Sequence of chain 1.A:
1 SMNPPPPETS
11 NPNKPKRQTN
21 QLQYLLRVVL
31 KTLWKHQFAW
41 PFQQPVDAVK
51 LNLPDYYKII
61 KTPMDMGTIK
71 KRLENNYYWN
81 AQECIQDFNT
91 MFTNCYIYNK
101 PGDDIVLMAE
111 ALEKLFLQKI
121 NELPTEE

Binding-site contacts:
Ligand atom N8 contacts residue TYR98 of chain 1.A at 3.8 Å.
Ligand atom N5 contacts residue ASN99 of chain 1.A at 3.1 Å (h-bond).
Ligand atom C30 contacts residue PRO41 of chain 1.A at 3.9 Å (hydrophobic).
Ligand atom N13 contacts residue LEU51 of chain 1.A at 3.6 Å.
Ligand atom N13 contacts residue PRO41 of chain 1.A at 3.8 Å.
Ligand atom C29 contacts residue TRP40 of chain 1.A at 3.6 Å (hydrophobic).
Ligand atom C2 contacts residue ILE105 of chain 1.A at 3.7 Å (hydrophobic).
Ligand atom C21 contacts residue LEU51 of chain 1.A at 3.7 Å (hydrophobic).
Ligand atom C11 contacts residue PRO41 of chain 1.A at 3.6 Å (hydrophobic).
Ligand atom N6 contacts residue ILE105 of chain 1.A at 3.0 Å.
Ligand atom C7 contacts residue ASN99 of chain 1.A at 4.0 Å.
Ligand atom C10 contacts residue ILE105 of chain 1.A at 3.3 Å (hydrophobic).
Ligand atom C34 contacts residue LEU51 of chain 1.A at 3.6 Å (hydrophobic).
Ligand atom N26 contacts residue LEU51 of chain 1.A at 3.8 Å.
Ligand atom C7 contacts residue ILE105 of chain 1.A at 3.2 Å (hydrophobic).
Ligand atom C4 contacts residue ILE105 of chain 1.A at 3.6 Å (hydrophobic).
Ligand atom N5 contacts residue TYR98 of chain 1.A at 4.0 Å.
Ligand atom C20 contacts residue LEU51 of chain 1.A at 3.5 Å (hydrophobic).
Ligand atom N8 contacts residue ILE105 of chain 1.A at 3.5 Å.
Ligand atom N9 contacts residue ILE105 of chain 1.A at 3.6 Å.
Ligand atom C20 contacts residue TRP40 of chain 1.A at 3.9 Å (hydrophobic).
Ligand atom C25 contacts residue LEU51 of chain 1.A at 3.4 Å (hydrophobic).
Ligand atom N3 contacts residue LEU53 of chain 1.A at 4.0 Å.
Ligand atom N3 contacts residue ILE105 of chain 1.A at 3.9 Å.
Ligand atom N6 contacts residue VAL46 of chain 1.A at 4.0 Å.
Ligand atom N9 contacts residue ASN99 of chain 1.A at 3.6 Å (h-bond).
Ligand atom C24 contacts residue TRP40 of chain 1.A at 3.8 Å (hydrophobic).
Ligand atom C1 contacts residue PRO41 of chain 1.A at 3.8 Å (hydrophobic).
Ligand atom N8 contacts residue ASN99 of chain 1.A at 3.0 Å (h-bond).
Ligand atom C29 contacts residue PRO41 of chain 1.A at 4.0 Å (hydrophobic).
Ligand atom N9 contacts residue TYR56 of chain 1.A at 4.0 Å.
Ligand atom C12 contacts residue ASN99 of chain 1.A at 3.8 Å.
Ligand atom C11 contacts residue PHE42 of chain 1.A at 3.8 Å (hydrophobic).
Ligand atom C24 contacts residue LEU51 of chain 1.A at 3.7 Å (hydrophobic).
Ligand atom C10 contacts residue VAL46 of chain 1.A at 3.9 Å (hydrophobic).
Ligand atom C1 contacts residue ILE105 of chain 1.A at 3.4 Å (hydrophobic).
Ligand atom C4 contacts residue LEU53 of chain 1.A at 4.1 Å (hydrophobic).
Ligand atom C25 contacts residue TRP40 of chain 1.A at 3.7 Å (hydrophobic).
Ligand atom C11 contacts residue VAL46 of chain 1.A at 3.6 Å (hydrophobic).
Ligand atom C30 contacts residue TRP40 of chain 1.A at 3.5 Å (hydrophobic).

This protein binds this small molecule.
Small molecule (SMILES): CNc1nc(-c2nc3ccc(N4CCN(C)CC4)cc3n2Cc2ccccc2)cn2c(C)nnc12